This protein binds this small molecule.
Small molecule (SMILES): O=c1[nH]cnc2c1ncn2[C@@H]1O[C@H](COP(=O)(O)O)[C@@H](O)[C@H]1O

Sequence of chain 1.D:
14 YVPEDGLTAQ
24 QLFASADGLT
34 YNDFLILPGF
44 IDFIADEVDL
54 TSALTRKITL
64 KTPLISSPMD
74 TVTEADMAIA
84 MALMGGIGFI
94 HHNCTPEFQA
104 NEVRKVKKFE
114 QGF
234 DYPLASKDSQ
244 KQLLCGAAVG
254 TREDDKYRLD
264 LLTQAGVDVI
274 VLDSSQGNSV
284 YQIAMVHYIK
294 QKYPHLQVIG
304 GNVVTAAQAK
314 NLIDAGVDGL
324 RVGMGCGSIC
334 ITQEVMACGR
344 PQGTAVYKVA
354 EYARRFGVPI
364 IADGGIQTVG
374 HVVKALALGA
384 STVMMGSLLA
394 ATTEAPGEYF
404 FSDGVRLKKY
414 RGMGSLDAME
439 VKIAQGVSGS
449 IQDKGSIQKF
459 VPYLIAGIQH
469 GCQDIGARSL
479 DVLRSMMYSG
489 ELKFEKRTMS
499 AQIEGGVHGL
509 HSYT

Binding-site contacts:
Ligand atom O3P contacts residue SER390 of chain 1.D at 3.5 Å (h-bond).
Ligand atom N3 contacts residue NAD1 of chain 1.P at 3.1 Å.
Ligand atom C2 contacts residue NAD1 of chain 1.P at 3.1 Å.
Ligand atom O3P contacts residue GLY389 of chain 1.D at 2.9 Å (h-bond).
Ligand atom C3' contacts residue SER70 of chain 1.D at 3.3 Å.
Ligand atom O3' contacts residue ASP366 of chain 1.D at 2.5 Å (salt-bridge).
Ligand atom C3' contacts residue ASP366 of chain 1.D at 3.4 Å.
Ligand atom O2P contacts residue GLY368 of chain 1.D at 3.0 Å (h-bond).
Ligand atom O5' contacts residue GLY330 of chain 1.D at 3.5 Å.
Ligand atom O1P contacts residue SER390 of chain 1.D at 3.1 Å (h-bond).
Ligand atom O2' contacts residue ARG324 of chain 1.D at 3.1 Å (salt-bridge).
Ligand atom C2 contacts residue GLN443 of chain 1.D at 3.5 Å.
Ligand atom N7 contacts residue ILE332 of chain 1.D at 3.6 Å.
Ligand atom C4' contacts residue ASP366 of chain 1.D at 3.4 Å.
Ligand atom P contacts residue SER331 of chain 1.D at 3.6 Å.
Ligand atom O6 contacts residue MET416 of chain 1.D at 3.0 Å (h-bond).
Ligand atom O1P contacts residue SER331 of chain 1.D at 2.7 Å (h-bond).
Ligand atom O3' contacts residue SER70 of chain 1.D at 2.6 Å (h-bond).
Ligand atom O1P contacts residue TYR413 of chain 1.D at 2.4 Å (h-bond).
Ligand atom O2P contacts residue GLY330 of chain 1.D at 3.4 Å.
Ligand atom O3' contacts residue ARG324 of chain 1.D at 3.1 Å (salt-bridge).
Ligand atom C2' contacts residue ARG324 of chain 1.D at 3.4 Å.
Ligand atom N7 contacts residue GLY415 of chain 1.D at 3.5 Å.
Ligand atom C6 contacts residue GLY417 of chain 1.D at 3.5 Å.
Ligand atom P contacts residue TYR413 of chain 1.D at 3.6 Å.
Ligand atom C2 contacts residue CYS333 of chain 1.D at 3.2 Å (hydrophobic).
Ligand atom O6 contacts residue GLY417 of chain 1.D at 2.5 Å (h-bond).
Ligand atom O6 contacts residue GLY415 of chain 1.D at 3.2 Å.
Ligand atom O2' contacts residue ASP366 of chain 1.D at 2.6 Å (salt-bridge).
Ligand atom O2P contacts residue SER331 of chain 1.D at 2.9 Å (h-bond).
Ligand atom C4 contacts residue ILE332 of chain 1.D at 3.6 Å (hydrophobic).
Ligand atom C5 contacts residue ILE332 of chain 1.D at 3.4 Å (hydrophobic).
Ligand atom O3' contacts residue MET387 of chain 1.D at 3.4 Å (h-bond).
Ligand atom N7 contacts residue MET416 of chain 1.D at 3.1 Å (h-bond).
Ligand atom N1 contacts residue GLN443 of chain 1.D at 3.0 Å (h-bond).
Ligand atom N1 contacts residue NAD1 of chain 1.P at 3.4 Å.
Ligand atom O2' contacts residue NAD1 of chain 1.P at 3.6 Å (h-bond).
Ligand atom N3 contacts residue CYS333 of chain 1.D at 3.6 Å.
Ligand atom C4 contacts residue NAD1 of chain 1.P at 3.5 Å.
Ligand atom C8 contacts residue MET72 of chain 1.D at 3.6 Å (hydrophobic).